Binding-site contacts:
Ligand atom C8 contacts residue HIS653 of chain 1.B at 3.6 Å.
Ligand atom C4 contacts residue ASN655 of chain 1.B at 4.2 Å.
Ligand atom C1 contacts residue ASN655 of chain 1.B at 1.4 Å.
Ligand atom C3 contacts residue ASN655 of chain 1.B at 3.8 Å.
Ligand atom C5 contacts residue ASN655 of chain 1.B at 3.7 Å.
Ligand atom C2 contacts residue ASN655 of chain 1.B at 2.5 Å.
Ligand atom C7 contacts residue ASN655 of chain 1.B at 3.5 Å.
Ligand atom O5 contacts residue ASN655 of chain 1.B at 2.3 Å (h-bond).
Ligand atom N2 contacts residue ASN655 of chain 1.B at 3.0 Å (h-bond).
Ligand atom O7 contacts residue ASN655 of chain 1.B at 3.5 Å (h-bond).

Sequence of chain 1.B:
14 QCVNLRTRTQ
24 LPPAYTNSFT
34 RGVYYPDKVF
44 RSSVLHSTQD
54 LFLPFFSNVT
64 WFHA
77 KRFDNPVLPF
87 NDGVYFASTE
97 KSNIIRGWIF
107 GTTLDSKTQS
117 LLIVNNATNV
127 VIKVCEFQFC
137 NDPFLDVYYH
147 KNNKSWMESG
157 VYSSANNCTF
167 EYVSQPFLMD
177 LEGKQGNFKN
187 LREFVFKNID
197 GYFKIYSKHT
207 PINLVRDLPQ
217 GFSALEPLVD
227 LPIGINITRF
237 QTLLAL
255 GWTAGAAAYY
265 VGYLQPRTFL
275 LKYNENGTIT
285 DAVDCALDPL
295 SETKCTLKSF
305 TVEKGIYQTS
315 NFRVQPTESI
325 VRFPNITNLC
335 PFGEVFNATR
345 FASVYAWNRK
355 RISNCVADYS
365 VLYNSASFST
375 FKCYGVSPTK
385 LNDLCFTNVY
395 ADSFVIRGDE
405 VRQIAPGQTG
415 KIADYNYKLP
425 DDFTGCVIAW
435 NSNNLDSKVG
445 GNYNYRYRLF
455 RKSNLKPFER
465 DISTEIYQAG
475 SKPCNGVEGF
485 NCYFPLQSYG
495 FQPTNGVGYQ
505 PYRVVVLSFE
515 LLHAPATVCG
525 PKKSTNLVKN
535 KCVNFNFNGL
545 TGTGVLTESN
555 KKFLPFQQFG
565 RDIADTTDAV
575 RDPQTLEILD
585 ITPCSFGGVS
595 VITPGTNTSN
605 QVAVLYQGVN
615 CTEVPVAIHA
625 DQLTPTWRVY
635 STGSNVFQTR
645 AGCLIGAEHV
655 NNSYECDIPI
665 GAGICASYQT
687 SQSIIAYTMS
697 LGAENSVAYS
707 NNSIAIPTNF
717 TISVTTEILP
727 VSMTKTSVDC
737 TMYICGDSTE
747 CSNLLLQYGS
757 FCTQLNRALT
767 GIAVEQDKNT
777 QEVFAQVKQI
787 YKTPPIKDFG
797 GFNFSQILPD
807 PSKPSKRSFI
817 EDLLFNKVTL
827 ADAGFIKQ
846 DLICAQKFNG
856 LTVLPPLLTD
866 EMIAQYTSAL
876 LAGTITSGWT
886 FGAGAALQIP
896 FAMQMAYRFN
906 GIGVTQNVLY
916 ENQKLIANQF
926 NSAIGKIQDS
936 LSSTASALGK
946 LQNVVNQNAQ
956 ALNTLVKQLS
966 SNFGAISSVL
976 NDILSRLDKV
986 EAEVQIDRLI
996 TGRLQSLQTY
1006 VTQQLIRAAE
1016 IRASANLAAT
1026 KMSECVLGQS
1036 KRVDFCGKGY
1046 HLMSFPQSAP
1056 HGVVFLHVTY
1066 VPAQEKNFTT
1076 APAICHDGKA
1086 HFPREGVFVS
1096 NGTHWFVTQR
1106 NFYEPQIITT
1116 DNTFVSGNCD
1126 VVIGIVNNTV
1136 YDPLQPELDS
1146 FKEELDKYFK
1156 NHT

This protein binds this small molecule.
Small molecule (SMILES): CC(=O)N[C@@H]1[C@@H](O)[C@H](O)[C@@H](CO)O[C@H]1O